Binding-site contacts:
Ligand atom O5 contacts residue ASN118 of chain 31.F at 1.8 Å (h-bond).
Ligand atom C6 contacts residue ASN118 of chain 31.F at 4.0 Å.
Ligand atom O7 contacts residue ALA117 of chain 31.F at 4.5 Å.
Ligand atom O7 contacts residue ASN118 of chain 31.F at 3.5 Å (h-bond).
Ligand atom C7 contacts residue PRO167 of chain 31.F at 3.9 Å (hydrophobic).
Ligand atom C5 contacts residue ASN118 of chain 31.F at 3.2 Å.
Ligand atom C8 contacts residue ASP164 of chain 31.F at 4.5 Å.
Ligand atom C4 contacts residue ASN118 of chain 31.F at 3.8 Å.
Ligand atom O5 contacts residue ALA117 of chain 31.F at 3.5 Å (h-bond).
Ligand atom C8 contacts residue PRO167 of chain 31.F at 3.7 Å (hydrophobic).
Ligand atom C2 contacts residue ALA117 of chain 31.F at 4.0 Å (hydrophobic).
Ligand atom O5 contacts residue GLN168 of chain 31.F at 4.0 Å.
Ligand atom C3 contacts residue ASN118 of chain 31.F at 3.8 Å.
Ligand atom N2 contacts residue PRO167 of chain 31.F at 4.0 Å.
Ligand atom C1 contacts residue ALA117 of chain 31.F at 3.9 Å (hydrophobic).
Ligand atom C5 contacts residue GLN168 of chain 31.F at 4.5 Å.
Ligand atom C6 contacts residue ALA117 of chain 31.F at 3.6 Å (hydrophobic).
Ligand atom C7 contacts residue ASN118 of chain 31.F at 3.9 Å.
Ligand atom C5 contacts residue ALA117 of chain 31.F at 4.2 Å (hydrophobic).
Ligand atom C1 contacts residue PRO167 of chain 31.F at 4.4 Å (hydrophobic).
Ligand atom O6 contacts residue ASN118 of chain 31.F at 4.0 Å.
Ligand atom N2 contacts residue ASN118 of chain 31.F at 3.6 Å.
Ligand atom C1 contacts residue GLN168 of chain 31.F at 4.0 Å.
Ligand atom C4 contacts residue ALA117 of chain 31.F at 4.2 Å (hydrophobic).
Ligand atom C2 contacts residue ASN118 of chain 31.F at 2.7 Å.
Ligand atom C1 contacts residue ASN118 of chain 31.F at 1.6 Å.
Ligand atom O6 contacts residue ALA117 of chain 31.F at 2.3 Å.

Sequence of chain 31.F:
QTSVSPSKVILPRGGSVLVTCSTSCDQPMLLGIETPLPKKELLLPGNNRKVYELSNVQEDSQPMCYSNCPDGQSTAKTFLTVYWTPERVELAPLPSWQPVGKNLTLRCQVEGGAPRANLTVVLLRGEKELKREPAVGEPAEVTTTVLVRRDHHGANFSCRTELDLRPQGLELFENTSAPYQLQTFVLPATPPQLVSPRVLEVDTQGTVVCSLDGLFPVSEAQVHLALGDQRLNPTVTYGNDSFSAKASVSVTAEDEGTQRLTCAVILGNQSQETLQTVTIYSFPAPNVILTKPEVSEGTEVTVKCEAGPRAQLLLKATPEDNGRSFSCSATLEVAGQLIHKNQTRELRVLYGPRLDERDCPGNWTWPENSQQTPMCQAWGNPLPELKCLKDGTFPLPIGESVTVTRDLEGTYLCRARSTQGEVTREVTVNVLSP

The protein below binds the small molecule below.
Small molecule (SMILES): CC(=O)N[C@@H]1[C@@H](O)[C@H](O)[C@@H](CO)O[C@H]1O